The small molecule below binds the protein below.
Small molecule (SMILES): CC[C@H](C)NC(=O)[C@H](CCC1CCCCC1)NC(=O)c1ccc(CNC(=O)c2cnn(-c3ccccc3)c2N)cc1

Sequence of chain 1.A:
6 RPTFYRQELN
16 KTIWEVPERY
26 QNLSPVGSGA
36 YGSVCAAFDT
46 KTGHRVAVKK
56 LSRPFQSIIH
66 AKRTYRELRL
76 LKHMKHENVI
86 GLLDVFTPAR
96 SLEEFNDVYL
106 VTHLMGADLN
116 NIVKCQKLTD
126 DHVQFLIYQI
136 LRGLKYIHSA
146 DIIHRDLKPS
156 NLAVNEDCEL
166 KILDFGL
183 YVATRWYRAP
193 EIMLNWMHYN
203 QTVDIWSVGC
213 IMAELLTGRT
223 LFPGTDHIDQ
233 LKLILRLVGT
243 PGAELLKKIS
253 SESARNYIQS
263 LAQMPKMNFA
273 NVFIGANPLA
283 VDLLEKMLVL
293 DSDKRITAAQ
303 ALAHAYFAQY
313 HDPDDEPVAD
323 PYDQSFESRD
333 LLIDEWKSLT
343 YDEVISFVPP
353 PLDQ

Binding-site contacts:
Ligand atom N3 contacts residue ASP169 of chain 1.A at 3.3 Å (salt-bridge).
Ligand atom C3 contacts residue MET110 of chain 1.A at 3.5 Å (hydrophobic).
Ligand atom O contacts residue GLU72 of chain 1.A at 3.5 Å.
Ligand atom O1 contacts residue ILE85 of chain 1.A at 3.5 Å.
Ligand atom N4 contacts residue ASP169 of chain 1.A at 3.0 Å (salt-bridge).
Ligand atom C5 contacts residue MET110 of chain 1.A at 3.4 Å (hydrophobic).
Ligand atom C1 contacts residue TYR36 of chain 1.A at 3.6 Å (hydrophobic).
Ligand atom C6 contacts residue THR107 of chain 1.A at 3.8 Å.
Ligand atom C contacts residue TYR36 of chain 1.A at 3.5 Å (hydrophobic).
Ligand atom O1 contacts residue ASP169 of chain 1.A at 2.8 Å (salt-bridge).
Ligand atom C1 contacts residue MET110 of chain 1.A at 3.7 Å (hydrophobic).
Ligand atom C10 contacts residue THR107 of chain 1.A at 3.5 Å.
Ligand atom C29 contacts residue ILE142 of chain 1.A at 3.7 Å (hydrophobic).
Ligand atom C2 contacts residue MET110 of chain 1.A at 3.7 Å (hydrophobic).
Ligand atom C8 contacts residue ALA52 of chain 1.A at 3.7 Å (hydrophobic).
Ligand atom C22 contacts residue GLY171 of chain 1.A at 3.4 Å.
Ligand atom C28 contacts residue HIS149 of chain 1.A at 3.6 Å.
Ligand atom C4 contacts residue MET110 of chain 1.A at 3.4 Å (hydrophobic).
Ligand atom C contacts residue MET110 of chain 1.A at 3.5 Å (hydrophobic).
Ligand atom N4 contacts residue GLU72 of chain 1.A at 3.8 Å.
Ligand atom C18 contacts residue ASP169 of chain 1.A at 3.6 Å.
Ligand atom O2 contacts residue PHE170 of chain 1.A at 3.7 Å.
Ligand atom C22 contacts residue ASP169 of chain 1.A at 3.3 Å.
Ligand atom N2 contacts residue THR107 of chain 1.A at 3.0 Å (h-bond).
Ligand atom N5 contacts residue TYR36 of chain 1.A at 3.2 Å.
Ligand atom C31 contacts residue LEU168 of chain 1.A at 3.6 Å (hydrophobic).
Ligand atom N3 contacts residue GLU72 of chain 1.A at 3.1 Å (salt-bridge).
Ligand atom C11 contacts residue THR107 of chain 1.A at 3.8 Å.
Ligand atom C6 contacts residue HIS108 of chain 1.A at 3.4 Å.
Ligand atom C25 contacts residue LEU75 of chain 1.A at 3.7 Å (hydrophobic).
Ligand atom O2 contacts residue VAL39 of chain 1.A at 3.4 Å.
Ligand atom O1 contacts residue LEU168 of chain 1.A at 3.5 Å.
Ligand atom N2 contacts residue ALA52 of chain 1.A at 3.7 Å.
Ligand atom C17 contacts residue ASP169 of chain 1.A at 3.2 Å.
Ligand atom C31 contacts residue ILE167 of chain 1.A at 3.6 Å (hydrophobic).
Ligand atom C19 contacts residue GLU72 of chain 1.A at 3.7 Å.
Ligand atom C contacts residue GLY111 of chain 1.A at 3.6 Å.
Ligand atom C15 contacts residue GLU72 of chain 1.A at 3.2 Å.
Ligand atom N1 contacts residue MET110 of chain 1.A at 3.0 Å (h-bond).
Ligand atom C23 contacts residue ASP169 of chain 1.A at 3.8 Å.